Sequence of chain 1.A:
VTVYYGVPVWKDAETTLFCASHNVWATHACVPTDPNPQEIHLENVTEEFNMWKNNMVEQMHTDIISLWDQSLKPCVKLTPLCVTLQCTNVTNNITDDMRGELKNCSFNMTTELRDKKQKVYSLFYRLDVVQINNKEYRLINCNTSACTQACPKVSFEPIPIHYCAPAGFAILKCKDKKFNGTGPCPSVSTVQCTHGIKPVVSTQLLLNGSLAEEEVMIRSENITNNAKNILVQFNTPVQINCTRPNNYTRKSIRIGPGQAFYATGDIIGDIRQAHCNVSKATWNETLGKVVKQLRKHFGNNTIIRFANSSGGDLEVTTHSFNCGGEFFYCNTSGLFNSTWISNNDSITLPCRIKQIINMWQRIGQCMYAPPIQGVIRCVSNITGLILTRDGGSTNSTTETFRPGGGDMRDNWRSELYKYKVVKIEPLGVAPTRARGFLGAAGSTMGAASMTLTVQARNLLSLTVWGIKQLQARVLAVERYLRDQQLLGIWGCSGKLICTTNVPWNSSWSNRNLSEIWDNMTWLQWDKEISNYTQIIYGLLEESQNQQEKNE

Binding-site contacts:
Ligand atom C2 contacts residue NAG1 of chain 1.O at 4.3 Å.
Ligand atom C5 contacts residue NAG2 of chain 1.O at 4.0 Å.
Ligand atom O6 contacts residue NAG2 of chain 1.O at 4.1 Å.
Ligand atom O5 contacts residue NAG2 of chain 1.O at 3.6 Å.
Ligand atom C2 contacts residue SER357 of chain 1.A at 4.4 Å.
Ligand atom C7 contacts residue ASN379 of chain 1.A at 4.4 Å.
Ligand atom C5 contacts residue ASN356 of chain 1.A at 3.7 Å.
Ligand atom C6 contacts residue NAG2 of chain 1.O at 3.2 Å.
Ligand atom C1 contacts residue SER357 of chain 1.A at 4.0 Å.
Ligand atom C7 contacts residue SER357 of chain 1.A at 4.0 Å.
Ligand atom C8 contacts residue THR365 of chain 1.A at 3.9 Å.
Ligand atom C1 contacts residue ASN356 of chain 1.A at 1.4 Å.
Ligand atom C1 contacts residue NAG2 of chain 1.O at 4.4 Å.
Ligand atom C7 contacts residue NAG1 of chain 1.O at 4.2 Å.
Ligand atom C4 contacts residue NAG2 of chain 1.O at 3.8 Å.
Ligand atom C3 contacts residue ASN356 of chain 1.A at 3.6 Å.
Ligand atom O5 contacts residue ASN356 of chain 1.A at 2.4 Å (h-bond).
Ligand atom C2 contacts residue NAG2 of chain 1.O at 4.2 Å.
Ligand atom C2 contacts residue ASN356 of chain 1.A at 2.4 Å.
Ligand atom C4 contacts residue ASN356 of chain 1.A at 4.3 Å.
Ligand atom C8 contacts residue SER358 of chain 1.A at 3.9 Å.
Ligand atom O7 contacts residue ASN379 of chain 1.A at 3.3 Å (h-bond).
Ligand atom N2 contacts residue SER357 of chain 1.A at 3.5 Å (h-bond).
Ligand atom O3 contacts residue NAG1 of chain 1.O at 4.3 Å.
Ligand atom N2 contacts residue NAG1 of chain 1.O at 3.9 Å.
Ligand atom C7 contacts residue ASN356 of chain 1.A at 3.6 Å.
Ligand atom O3 contacts residue NAG2 of chain 1.O at 4.4 Å.
Ligand atom O7 contacts residue ASN356 of chain 1.A at 3.9 Å.
Ligand atom O7 contacts residue NAG1 of chain 1.O at 3.1 Å (h-bond).
Ligand atom N2 contacts residue ASN356 of chain 1.A at 2.9 Å (h-bond).
Ligand atom C8 contacts residue NAG1 of chain 1.O at 4.1 Å.
Ligand atom C8 contacts residue SER357 of chain 1.A at 3.2 Å.

A protein and the small-molecule ligand that binds it are described below.
Small molecule (SMILES): CC(=O)N[C@H]1[C@H](O[C@H]2[C@H](O)[C@@H](NC(C)=O)CO[C@@H]2CO)O[C@H](CO)[C@@H](O)[C@@H]1O